This protein binds this small molecule.
Small molecule (SMILES): Cc1c(NC(=O)c2ccc(C(C)(C)C)cc2)cccc1-c1cn(C)c(=O)c(Nc2ccc(C(=O)N3CCOCC3)cc2)n1

Binding-site contacts:
Ligand atom C52 contacts residue MET84 of chain 1.A at 3.1 Å (hydrophobic).
Ligand atom C17 contacts residue LEU135 of chain 1.A at 3.7 Å (hydrophobic).
Ligand atom C3 contacts residue ASP146 of chain 1.A at 3.6 Å.
Ligand atom O22 contacts residue VAL23 of chain 1.A at 3.6 Å.
Ligand atom C49 contacts residue LEU15 of chain 1.A at 3.5 Å (hydrophobic).
Ligand atom C14 contacts residue LEU135 of chain 1.A at 3.8 Å (hydrophobic).
Ligand atom C5 contacts residue GLY18 of chain 1.A at 3.7 Å.
Ligand atom C7 contacts residue VAL23 of chain 1.A at 3.7 Å (hydrophobic).
Ligand atom C60 contacts residue LEU135 of chain 1.A at 3.6 Å (hydrophobic).
Ligand atom C34 contacts residue TYR158 of chain 1.A at 3.6 Å (hydrophobic).
Ligand atom C26 contacts residue PHE20 of chain 1.A at 3.5 Å (hydrophobic).
Ligand atom N47 contacts residue LEU15 of chain 1.A at 3.7 Å.
Ligand atom C31 contacts residue ASP146 of chain 1.A at 3.5 Å.
Ligand atom N16 contacts residue ALA35 of chain 1.A at 3.8 Å.
Ligand atom C21 contacts residue LYS37 of chain 1.A at 3.5 Å.
Ligand atom C60 contacts residue GLU82 of chain 1.A at 3.3 Å.
Ligand atom O15 contacts residue MET84 of chain 1.A at 2.8 Å (h-bond).
Ligand atom C13 contacts residue LEU15 of chain 1.A at 3.6 Å (hydrophobic).
Ligand atom C9 contacts residue VAL23 of chain 1.A at 3.6 Å (hydrophobic).
Ligand atom C46 contacts residue MET84 of chain 1.A at 3.5 Å (hydrophobic).
Ligand atom C52 contacts residue ALA85 of chain 1.A at 3.6 Å (hydrophobic).
Ligand atom C26 contacts residue GLN19 of chain 1.A at 3.8 Å.
Ligand atom N16 contacts residue LEU135 of chain 1.A at 3.4 Å.
Ligand atom C46 contacts residue GLY87 of chain 1.A at 3.5 Å.
Ligand atom C60 contacts residue THR81 of chain 1.A at 3.3 Å.
Ligand atom C85 contacts residue ALA85 of chain 1.A at 3.6 Å (hydrophobic).
Ligand atom O22 contacts residue LYS37 of chain 1.A at 2.8 Å (salt-bridge).
Ligand atom C52 contacts residue GLY87 of chain 1.A at 3.5 Å.
Ligand atom C5 contacts residue VAL23 of chain 1.A at 3.7 Å (hydrophobic).
Ligand atom C5 contacts residue THR17 of chain 1.A at 3.7 Å.
Ligand atom N47 contacts residue MET84 of chain 1.A at 3.0 Å (h-bond).
Ligand atom C29 contacts residue ASN133 of chain 1.A at 3.3 Å.
Ligand atom C51 contacts residue ALA85 of chain 1.A at 3.4 Å (hydrophobic).
Ligand atom C24 contacts residue PHE20 of chain 1.A at 3.6 Å (hydrophobic).
Ligand atom C84 contacts residue ASN86 of chain 1.A at 3.6 Å.
Ligand atom C60 contacts residue ALA35 of chain 1.A at 3.4 Å (hydrophobic).
Ligand atom C23 contacts residue ASP146 of chain 1.A at 3.6 Å.
Ligand atom C38 contacts residue VAL153 of chain 1.A at 3.7 Å (hydrophobic).
Ligand atom O15 contacts residue TYR83 of chain 1.A at 3.6 Å.
Ligand atom C48 contacts residue LEU15 of chain 1.A at 3.8 Å (hydrophobic).

Sequence of chain 1.A:
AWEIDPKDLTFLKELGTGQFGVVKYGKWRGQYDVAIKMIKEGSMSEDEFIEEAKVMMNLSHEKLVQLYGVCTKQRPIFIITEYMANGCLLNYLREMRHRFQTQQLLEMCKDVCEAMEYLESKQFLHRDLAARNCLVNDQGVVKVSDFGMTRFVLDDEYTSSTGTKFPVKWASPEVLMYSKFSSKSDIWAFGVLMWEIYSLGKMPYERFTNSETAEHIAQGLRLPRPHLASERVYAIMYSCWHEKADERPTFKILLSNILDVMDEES